Sequence of chain 1.E:
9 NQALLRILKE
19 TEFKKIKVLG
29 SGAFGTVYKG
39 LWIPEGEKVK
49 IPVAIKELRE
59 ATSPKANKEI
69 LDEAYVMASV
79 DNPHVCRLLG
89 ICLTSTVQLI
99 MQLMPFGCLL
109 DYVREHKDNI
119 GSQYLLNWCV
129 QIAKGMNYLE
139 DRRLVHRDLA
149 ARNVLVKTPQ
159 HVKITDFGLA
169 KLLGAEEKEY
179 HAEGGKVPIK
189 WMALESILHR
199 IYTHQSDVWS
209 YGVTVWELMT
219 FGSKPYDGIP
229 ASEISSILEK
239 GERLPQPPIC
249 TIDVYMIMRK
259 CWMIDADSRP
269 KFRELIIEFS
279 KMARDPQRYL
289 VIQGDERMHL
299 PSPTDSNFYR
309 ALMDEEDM

Binding-site contacts:
Ligand atom O01 contacts residue LEU97 of chain 1.E at 3.6 Å.
Ligand atom C26 contacts residue LEU170 of chain 1.E at 3.6 Å (hydrophobic).
Ligand atom C30 contacts residue MET75 of chain 1.E at 3.4 Å (hydrophobic).
Ligand atom O39 contacts residue MET75 of chain 1.E at 3.6 Å (h-bond).
Ligand atom C25 contacts residue LEU170 of chain 1.E at 3.6 Å (hydrophobic).
Ligand atom C17 contacts residue LEU171 of chain 1.E at 3.5 Å (hydrophobic).
Ligand atom O39 contacts residue ASP164 of chain 1.E at 3.4 Å.
Ligand atom N03 contacts residue ASP164 of chain 1.E at 2.7 Å (salt-bridge).
Ligand atom F35 contacts residue ARG85 of chain 1.E at 3.2 Å.
Ligand atom C12 contacts residue LEU167 of chain 1.E at 3.3 Å (hydrophobic).
Ligand atom C07 contacts residue ALA52 of chain 1.E at 3.3 Å (hydrophobic).
Ligand atom C38 contacts residue PHE165 of chain 1.E at 3.5 Å (hydrophobic).
Ligand atom F35 contacts residue MET99 of chain 1.E at 3.4 Å.
Ligand atom C13 contacts residue LEU167 of chain 1.E at 3.5 Å (hydrophobic).
Ligand atom C37 contacts residue PHE165 of chain 1.E at 3.5 Å (hydrophobic).
Ligand atom N03 contacts residue LYS54 of chain 1.E at 3.5 Å (salt-bridge).
Ligand atom F35 contacts residue LEU86 of chain 1.E at 3.1 Å.
Ligand atom C09 contacts residue ASP164 of chain 1.E at 3.0 Å.
Ligand atom C23 contacts residue TYR178 of chain 1.E at 3.3 Å (hydrophobic).
Ligand atom C07 contacts residue LYS54 of chain 1.E at 3.4 Å.
Ligand atom C23 contacts residue GLU174 of chain 1.E at 3.2 Å.
Ligand atom C38 contacts residue ASP164 of chain 1.E at 3.5 Å.
Ligand atom C27 contacts residue LEU170 of chain 1.E at 3.4 Å (hydrophobic).
Ligand atom C32 contacts residue ASP164 of chain 1.E at 3.4 Å.
Ligand atom N22 contacts residue GLU174 of chain 1.E at 2.8 Å (salt-bridge).
Ligand atom C21 contacts residue GLU174 of chain 1.E at 3.4 Å.
Ligand atom C26 contacts residue ILE68 of chain 1.E at 3.5 Å (hydrophobic).
Ligand atom O31 contacts residue LYS54 of chain 1.E at 3.3 Å (salt-bridge).
Ligand atom N05 contacts residue MET99 of chain 1.E at 3.3 Å (h-bond).
Ligand atom C02 contacts residue ASP164 of chain 1.E at 3.1 Å.
Ligand atom C06 contacts residue ANP1 of chain 1.R at 3.6 Å.
Ligand atom C23 contacts residue GLU58 of chain 1.E at 3.5 Å.
Ligand atom N22 contacts residue GLU58 of chain 1.E at 3.4 Å (salt-bridge).
Ligand atom C36 contacts residue PHE165 of chain 1.E at 3.4 Å (hydrophobic).
Ligand atom S08 contacts residue LEU97 of chain 1.E at 3.5 Å (h-bond).
Ligand atom C07 contacts residue MET99 of chain 1.E at 3.6 Å (hydrophobic).
Ligand atom O39 contacts residue PHE165 of chain 1.E at 2.6 Å (h-bond).
Ligand atom C29 contacts residue LEU167 of chain 1.E at 3.6 Å (hydrophobic).
Ligand atom C04 contacts residue MET99 of chain 1.E at 3.3 Å (hydrophobic).
Ligand atom N05 contacts residue ANP1 of chain 1.R at 3.4 Å (h-bond).

This protein binds this small molecule.
Small molecule (SMILES): O=C(Nc1nccs1)[C@@H](c1cc(F)ccc1O)N1Cc2ccc(-c3ccc(N4CCNCC4)cc3)cc2C1=O